Binding-site contacts:
Ligand atom O2 contacts residue LEU73 of chain 12.A at 3.7 Å.
Ligand atom C contacts residue ARG88 of chain 12.A at 3.8 Å.
Ligand atom C18 contacts residue MET74 of chain 12.A at 3.8 Å (hydrophobic).
Ligand atom N1 contacts residue LEU73 of chain 12.A at 3.4 Å.
Ligand atom C4 contacts residue PHE70 of chain 12.A at 3.7 Å (hydrophobic).
Ligand atom C12 contacts residue GLU134 of chain 2.A at 3.8 Å.
Ligand atom C16 contacts residue LEU109 of chain 12.A at 3.9 Å (hydrophobic).
Ligand atom C16 contacts residue MET105 of chain 12.A at 3.9 Å (hydrophobic).
Ligand atom O2 contacts residue MET74 of chain 12.A at 3.2 Å.
Ligand atom C17 contacts residue ASN106 of chain 12.A at 3.3 Å.
Ligand atom O1 contacts residue ARG88 of chain 12.A at 2.9 Å (salt-bridge).
Ligand atom O2 contacts residue ASN106 of chain 12.A at 2.6 Å (h-bond).
Ligand atom C15 contacts residue MET105 of chain 12.A at 3.8 Å (hydrophobic).
Ligand atom C13 contacts residue GLU134 of chain 2.A at 3.7 Å.
Ligand atom C17 contacts residue LEU73 of chain 12.A at 3.8 Å (hydrophobic).
Ligand atom C6 contacts residue MET74 of chain 12.A at 3.6 Å (hydrophobic).
Ligand atom C10 contacts residue ASP72 of chain 12.A at 3.7 Å.
Ligand atom C7 contacts residue GLU134 of chain 2.A at 3.8 Å.
Ligand atom C3 contacts residue GLY9 of chain 12.A at 3.7 Å.
Ligand atom C16 contacts residue LEU102 of chain 12.A at 3.7 Å (hydrophobic).
Ligand atom C11 contacts residue ASP72 of chain 12.A at 3.9 Å.
Ligand atom N contacts residue GLU134 of chain 2.A at 2.8 Å (salt-bridge).
Ligand atom C2 contacts residue MET74 of chain 12.A at 3.7 Å (hydrophobic).
Ligand atom C17 contacts residue MET74 of chain 12.A at 3.8 Å (hydrophobic).
Ligand atom C4 contacts residue ALA37 of chain 12.A at 3.7 Å (hydrophobic).
Ligand atom O2 contacts residue ALA75 of chain 12.A at 3.1 Å (h-bond).
Ligand atom C2 contacts residue GLY9 of chain 12.A at 3.7 Å.
Ligand atom O contacts residue TYR98 of chain 12.A at 3.9 Å.
Ligand atom C13 contacts residue LEU73 of chain 12.A at 3.8 Å (hydrophobic).
Ligand atom C contacts residue MET74 of chain 12.A at 3.9 Å (hydrophobic).
Ligand atom C15 contacts residue LEU102 of chain 12.A at 3.4 Å (hydrophobic).
Ligand atom C3 contacts residue PHE70 of chain 12.A at 3.8 Å (hydrophobic).
Ligand atom C1 contacts residue MET74 of chain 12.A at 3.5 Å (hydrophobic).
Ligand atom C10 contacts residue HIS138 of chain 2.A at 3.7 Å.
Ligand atom C14 contacts residue LEU102 of chain 12.A at 3.7 Å (hydrophobic).
Ligand atom C9 contacts residue HIS138 of chain 2.A at 3.5 Å.
Ligand atom C18 contacts residue LEU73 of chain 12.A at 3.5 Å (hydrophobic).
Ligand atom N1 contacts residue MET74 of chain 12.A at 2.9 Å (h-bond).
Ligand atom C16 contacts residue ASN106 of chain 12.A at 3.3 Å.
Ligand atom C15 contacts residue VAL135 of chain 2.A at 3.7 Å (hydrophobic).

Sequence of chain 2.A:
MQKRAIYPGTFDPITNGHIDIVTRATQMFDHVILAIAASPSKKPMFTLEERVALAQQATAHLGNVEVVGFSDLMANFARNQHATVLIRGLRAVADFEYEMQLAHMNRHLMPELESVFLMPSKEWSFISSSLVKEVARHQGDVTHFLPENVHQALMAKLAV

Sequence of chain 12.A:
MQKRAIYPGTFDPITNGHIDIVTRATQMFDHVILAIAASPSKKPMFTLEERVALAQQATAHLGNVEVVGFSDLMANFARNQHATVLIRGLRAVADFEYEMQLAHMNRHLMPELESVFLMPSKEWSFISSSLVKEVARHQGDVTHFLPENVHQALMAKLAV

This protein binds this small molecule.
Small molecule (SMILES): O=C(O)c1cccc([C@H]2CCC[C@@H]2c2nc3cccc(O)c3[nH]2)c1